Binding-site contacts:
Ligand atom C4 contacts residue THR105 of chain 1.A at 3.8 Å.
Ligand atom O contacts residue PHE50 of chain 1.A at 3.9 Å.
Ligand atom C contacts residue ILE112 of chain 1.A at 4.4 Å (hydrophobic).
Ligand atom N1 contacts residue PRO106 of chain 1.A at 3.9 Å.
Ligand atom N2 contacts residue ILE112 of chain 1.A at 4.2 Å.
Ligand atom C2 contacts residue ILE112 of chain 1.A at 3.4 Å (hydrophobic).
Ligand atom C5 contacts residue TYR104 of chain 1.A at 3.8 Å (hydrophobic).
Ligand atom N contacts residue ILE112 of chain 1.A at 3.8 Å.
Ligand atom C1 contacts residue ILE112 of chain 1.A at 4.0 Å (hydrophobic).
Ligand atom O contacts residue ILE112 of chain 1.A at 3.6 Å.
Ligand atom N1 contacts residue TYR113 of chain 1.A at 4.3 Å.
Ligand atom C3 contacts residue SER101 of chain 1.A at 4.1 Å.
Ligand atom N1 contacts residue TYR104 of chain 1.A at 4.3 Å.
Ligand atom N contacts residue VAL54 of chain 1.A at 4.2 Å.
Ligand atom C4 contacts residue ILE112 of chain 1.A at 4.0 Å (hydrophobic).
Ligand atom C1 contacts residue PHE50 of chain 1.A at 3.9 Å (hydrophobic).
Ligand atom C3 contacts residue TYR104 of chain 1.A at 3.8 Å (hydrophobic).
Ligand atom N2 contacts residue THR105 of chain 1.A at 4.2 Å.
Ligand atom C4 contacts residue SER101 of chain 1.A at 3.5 Å.
Ligand atom N2 contacts residue SER110 of chain 1.A at 4.2 Å.
Ligand atom C4 contacts residue TYR113 of chain 1.A at 4.3 Å (hydrophobic).
Ligand atom C4 contacts residue TYR104 of chain 1.A at 4.2 Å (hydrophobic).
Ligand atom C1 contacts residue VAL54 of chain 1.A at 3.6 Å (hydrophobic).
Ligand atom N1 contacts residue ILE112 of chain 1.A at 4.4 Å.
Ligand atom C contacts residue TYR59 of chain 1.A at 3.6 Å (hydrophobic).
Ligand atom N1 contacts residue THR105 of chain 1.A at 3.2 Å.
Ligand atom C5 contacts residue TYR59 of chain 1.A at 4.4 Å (hydrophobic).
Ligand atom C contacts residue VAL54 of chain 1.A at 4.2 Å (hydrophobic).
Ligand atom C3 contacts residue ILE112 of chain 1.A at 3.5 Å (hydrophobic).
Ligand atom C1 contacts residue PRO49 of chain 1.A at 3.8 Å (hydrophobic).
Ligand atom C2 contacts residue TYR104 of chain 1.A at 4.3 Å (hydrophobic).
Ligand atom C5 contacts residue ILE112 of chain 1.A at 4.0 Å (hydrophobic).
Ligand atom C4 contacts residue SER110 of chain 1.A at 4.5 Å.
Ligand atom C2 contacts residue SER101 of chain 1.A at 3.8 Å.
Ligand atom N2 contacts residue PRO106 of chain 1.A at 4.1 Å.
Ligand atom N1 contacts residue SER110 of chain 1.A at 3.6 Å (h-bond).
Ligand atom O contacts residue SER101 of chain 1.A at 2.9 Å (h-bond).
Ligand atom N1 contacts residue SER101 of chain 1.A at 4.3 Å.
Ligand atom N2 contacts residue TYR104 of chain 1.A at 4.2 Å.

Sequence of chain 1.A:
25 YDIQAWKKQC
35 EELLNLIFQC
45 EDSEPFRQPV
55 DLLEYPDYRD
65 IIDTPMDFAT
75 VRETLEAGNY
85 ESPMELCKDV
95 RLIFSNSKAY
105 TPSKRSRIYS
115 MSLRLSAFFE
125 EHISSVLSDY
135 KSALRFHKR

The small molecule below binds the protein below.
Small molecule (SMILES): CN(C)C(=O)c1cn[nH]c1